Binding-site contacts:
Ligand atom C18 contacts residue LEU205 of chain 1.A at 3.6 Å (hydrophobic).
Ligand atom N14 contacts residue VAL90 of chain 1.A at 3.6 Å.
Ligand atom C4 contacts residue GLY88 of chain 1.A at 3.4 Å.
Ligand atom C3 contacts residue ALA86 of chain 1.A at 3.8 Å (hydrophobic).
Ligand atom N24 contacts residue MET156 of chain 1.A at 3.5 Å (h-bond).
Ligand atom C6 contacts residue GLY85 of chain 1.A at 3.6 Å.
Ligand atom C20 contacts residue MET156 of chain 1.A at 3.6 Å (hydrophobic).
Ligand atom C8 contacts residue GLY85 of chain 1.A at 3.6 Å.
Ligand atom N24 contacts residue TYR155 of chain 1.A at 3.4 Å.
Ligand atom C6 contacts residue VAL90 of chain 1.A at 3.5 Å (hydrophobic).
Ligand atom C22 contacts residue LEU205 of chain 1.A at 3.8 Å (hydrophobic).
Ligand atom O11 contacts residue ASP216 of chain 1.A at 3.1 Å.
Ligand atom C3 contacts residue GLY85 of chain 1.A at 3.8 Å.
Ligand atom N12 contacts residue VAL90 of chain 1.A at 3.3 Å.
Ligand atom C13 contacts residue VAL90 of chain 1.A at 3.6 Å (hydrophobic).
Ligand atom C5 contacts residue GLU89 of chain 1.A at 3.5 Å.
Ligand atom C1 contacts residue LEU107 of chain 1.A at 3.7 Å (hydrophobic).
Ligand atom C19 contacts residue LEU205 of chain 1.A at 3.7 Å (hydrophobic).
Ligand atom C22 contacts residue MET156 of chain 1.A at 3.8 Å (hydrophobic).
Ligand atom C20 contacts residue ALA103 of chain 1.A at 3.7 Å (hydrophobic).
Ligand atom C23 contacts residue LEU205 of chain 1.A at 3.6 Å (hydrophobic).
Ligand atom C20 contacts residue GLU154 of chain 1.A at 3.2 Å.
Ligand atom C5 contacts residue GLY88 of chain 1.A at 3.2 Å.
Ligand atom C1 contacts residue LYS105 of chain 1.A at 3.7 Å.
Ligand atom N21 contacts residue TYR155 of chain 1.A at 3.7 Å.
Ligand atom O2 contacts residue PHE87 of chain 1.A at 3.5 Å (h-bond).
Ligand atom C16 contacts residue MET153 of chain 1.A at 3.8 Å (hydrophobic).
Ligand atom C5 contacts residue GLY85 of chain 1.A at 3.8 Å.
Ligand atom C16 contacts residue ALA215 of chain 1.A at 3.6 Å (hydrophobic).
Ligand atom O11 contacts residue LYS105 of chain 1.A at 3.3 Å (salt-bridge).
Ligand atom N21 contacts residue MET156 of chain 1.A at 2.9 Å (h-bond).
Ligand atom C22 contacts residue ALA103 of chain 1.A at 3.8 Å (hydrophobic).
Ligand atom O2 contacts residue ALA86 of chain 1.A at 3.7 Å.
Ligand atom C4 contacts residue LEU107 of chain 1.A at 3.8 Å (hydrophobic).
Ligand atom N21 contacts residue GLU154 of chain 1.A at 3.8 Å.
Ligand atom N21 contacts residue ALA103 of chain 1.A at 3.6 Å.
Ligand atom S17 contacts residue ASP216 of chain 1.A at 3.3 Å (salt-bridge).
Ligand atom N24 contacts residue PHE368 of chain 1.A at 3.4 Å.
Ligand atom C7 contacts residue GLY85 of chain 1.A at 3.6 Å.
Ligand atom N24 contacts residue ILE82 of chain 1.A at 3.5 Å.

This protein binds this small molecule.
Small molecule (SMILES): COc1cccc(CC(=O)Nc2nc(-c3ccnc(N)c3)cs2)c1

Sequence of chain 1.A:
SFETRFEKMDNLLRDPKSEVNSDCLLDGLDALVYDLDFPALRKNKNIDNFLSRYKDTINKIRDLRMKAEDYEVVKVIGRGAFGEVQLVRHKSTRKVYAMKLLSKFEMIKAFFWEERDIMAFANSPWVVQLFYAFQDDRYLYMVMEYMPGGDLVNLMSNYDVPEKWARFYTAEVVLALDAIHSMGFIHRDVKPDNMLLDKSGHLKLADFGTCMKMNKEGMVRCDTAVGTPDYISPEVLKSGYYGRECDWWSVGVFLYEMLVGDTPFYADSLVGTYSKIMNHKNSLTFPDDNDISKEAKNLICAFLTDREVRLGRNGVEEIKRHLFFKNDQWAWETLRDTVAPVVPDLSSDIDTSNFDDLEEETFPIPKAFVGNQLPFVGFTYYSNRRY